Sequence of chain 1.A:
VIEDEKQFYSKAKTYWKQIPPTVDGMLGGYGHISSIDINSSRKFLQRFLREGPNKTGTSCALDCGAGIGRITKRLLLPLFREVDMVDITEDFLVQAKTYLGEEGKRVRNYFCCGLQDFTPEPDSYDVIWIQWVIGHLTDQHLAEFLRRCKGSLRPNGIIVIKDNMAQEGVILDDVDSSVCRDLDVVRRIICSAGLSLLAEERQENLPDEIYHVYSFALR

Binding-site contacts:
Ligand atom NZ contacts residue ASP195 of chain 1.A at 2.8 Å (salt-bridge).
Ligand atom O contacts residue TRP154 of chain 1.A at 3.6 Å.
Ligand atom NZ contacts residue SER200 of chain 1.A at 3.6 Å.
Ligand atom CG1 contacts residue TYR233 of chain 1.A at 3.8 Å (hydrophobic).
Ligand atom CB contacts residue ILE232 of chain 1.A at 3.6 Å (hydrophobic).
Ligand atom CD1 contacts residue ILE232 of chain 1.A at 3.6 Å (hydrophobic).
Ligand atom O contacts residue TYR233 of chain 1.A at 3.0 Å (h-bond).
Ligand atom O contacts residue ILE232 of chain 1.A at 3.2 Å.
Ligand atom CE contacts residue SER200 of chain 1.A at 3.6 Å.
Ligand atom C contacts residue GLU231 of chain 1.A at 3.7 Å.
Ligand atom CB contacts residue TYR233 of chain 1.A at 3.4 Å (hydrophobic).
Ligand atom O contacts residue ASN186 of chain 1.A at 3.0 Å (h-bond).
Ligand atom CA contacts residue TRP154 of chain 1.A at 3.5 Å (hydrophobic).
Ligand atom CE contacts residue ASP198 of chain 1.A at 3.6 Å.
Ligand atom CD contacts residue ASP195 of chain 1.A at 3.5 Å.
Ligand atom C contacts residue TRP154 of chain 1.A at 3.7 Å (hydrophobic).
Ligand atom N contacts residue GLU231 of chain 1.A at 2.9 Å (salt-bridge).
Ligand atom CZ contacts residue GLU231 of chain 1.A at 3.8 Å.
Ligand atom C contacts residue AN61 of chain 1.C at 3.7 Å.
Ligand atom CD contacts residue TRP154 of chain 1.A at 3.8 Å (hydrophobic).
Ligand atom NH1 contacts residue GLU231 of chain 1.A at 3.8 Å.
Ligand atom CA contacts residue AN61 of chain 1.C at 2.4 Å.
Ligand atom N contacts residue AN61 of chain 1.C at 1.5 Å.
Ligand atom NZ contacts residue ASP198 of chain 1.A at 2.5 Å (salt-bridge).
Ligand atom CG contacts residue TYR52 of chain 1.A at 3.5 Å (hydrophobic).
Ligand atom N contacts residue TRP154 of chain 1.A at 3.7 Å.
Ligand atom CG contacts residue GLU231 of chain 1.A at 3.7 Å.
Ligand atom CD contacts residue LEU49 of chain 1.A at 3.9 Å (hydrophobic).
Ligand atom CD1 contacts residue GLU231 of chain 1.A at 3.7 Å.
Ligand atom NH2 contacts residue TYR52 of chain 1.A at 3.4 Å (h-bond).
Ligand atom CG contacts residue ILE55 of chain 1.A at 3.6 Å (hydrophobic).
Ligand atom CG1 contacts residue ILE232 of chain 1.A at 3.8 Å (hydrophobic).
Ligand atom CG1 contacts residue GLU231 of chain 1.A at 3.7 Å.
Ligand atom N contacts residue TRP154 of chain 1.A at 3.5 Å.
Ligand atom CE contacts residue ASP195 of chain 1.A at 3.5 Å.
Ligand atom C contacts residue TYR233 of chain 1.A at 3.8 Å (hydrophobic).
Ligand atom CA contacts residue GLU231 of chain 1.A at 3.4 Å.
Ligand atom N contacts residue TYR233 of chain 1.A at 3.6 Å (h-bond).
Ligand atom CA contacts residue ASN186 of chain 1.A at 3.7 Å.
Ligand atom O contacts residue TYR233 of chain 1.A at 3.7 Å.

A small-molecule ligand and the protein it binds are described below.
Small molecule (SMILES): CC[C@H](C)[C@H](NC(=O)[C@H](CCCN=C(N)N)NC(=O)[C@H](CCCCN)NC(=O)[C@@H]1CCCN1C(=O)CN)C(=O)N[C@@H](C)C(N)=O